Sequence of chain 25.A:
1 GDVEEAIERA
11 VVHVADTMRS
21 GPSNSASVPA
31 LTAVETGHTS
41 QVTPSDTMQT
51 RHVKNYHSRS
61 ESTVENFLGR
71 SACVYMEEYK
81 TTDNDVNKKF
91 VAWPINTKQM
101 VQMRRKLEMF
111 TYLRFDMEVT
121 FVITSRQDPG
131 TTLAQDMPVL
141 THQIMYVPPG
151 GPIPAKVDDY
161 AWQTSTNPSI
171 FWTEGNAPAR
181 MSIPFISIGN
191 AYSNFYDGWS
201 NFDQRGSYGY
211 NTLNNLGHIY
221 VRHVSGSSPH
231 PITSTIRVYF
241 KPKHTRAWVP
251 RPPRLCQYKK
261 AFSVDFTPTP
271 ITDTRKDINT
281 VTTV

Sequence of chain 21.C:
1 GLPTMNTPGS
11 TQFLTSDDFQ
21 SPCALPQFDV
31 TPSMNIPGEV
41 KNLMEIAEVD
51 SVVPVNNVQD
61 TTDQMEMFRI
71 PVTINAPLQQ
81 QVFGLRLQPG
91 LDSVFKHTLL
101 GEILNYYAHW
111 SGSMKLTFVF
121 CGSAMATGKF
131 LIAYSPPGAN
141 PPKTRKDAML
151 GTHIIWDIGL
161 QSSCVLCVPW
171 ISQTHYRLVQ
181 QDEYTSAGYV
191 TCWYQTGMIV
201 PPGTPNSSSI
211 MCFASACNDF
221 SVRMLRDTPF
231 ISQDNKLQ

Sequence of chain 25.C:
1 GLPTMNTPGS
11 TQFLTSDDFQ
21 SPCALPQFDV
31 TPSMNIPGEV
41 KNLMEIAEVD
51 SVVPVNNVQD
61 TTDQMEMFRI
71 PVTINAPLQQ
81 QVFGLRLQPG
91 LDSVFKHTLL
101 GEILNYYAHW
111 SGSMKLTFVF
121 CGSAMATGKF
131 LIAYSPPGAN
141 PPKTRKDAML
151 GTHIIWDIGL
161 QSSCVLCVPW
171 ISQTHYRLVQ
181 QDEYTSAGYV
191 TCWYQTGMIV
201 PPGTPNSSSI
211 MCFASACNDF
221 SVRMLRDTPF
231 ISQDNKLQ

This small molecule binds to this protein.
Small molecule (SMILES): Cc1cc(CCCCCCCOc2ccc(C3=NCCO3)cc2)on1

Binding-site contacts:
Ligand atom N2 contacts residue W711 of chain 25.F at 2.9 Å.
Ligand atom O1 contacts residue W711 of chain 25.F at 3.7 Å.
Ligand atom C31 contacts residue LEU216 of chain 25.A at 3.4 Å (hydrophobic).
Ligand atom N3A contacts residue TYR146 of chain 25.A at 4.0 Å.
Ligand atom O1 contacts residue THR97 of chain 25.A at 3.4 Å (h-bond).
Ligand atom C4 contacts residue TYR192 of chain 25.A at 3.5 Å (hydrophobic).
Ligand atom C1C contacts residue THR97 of chain 25.A at 3.9 Å.
Ligand atom C5A contacts residue ILE170 of chain 25.A at 3.8 Å (hydrophobic).
Ligand atom C4B contacts residue ILE183 of chain 25.A at 4.0 Å (hydrophobic).
Ligand atom C5B contacts residue ILE183 of chain 25.A at 3.7 Å (hydrophobic).
Ligand atom C3C contacts residue TYR192 of chain 25.A at 4.0 Å (hydrophobic).
Ligand atom C2A contacts residue MET181 of chain 25.A at 3.7 Å (hydrophobic).
Ligand atom C4C contacts residue MET117 of chain 25.A at 3.9 Å (hydrophobic).
Ligand atom C2C contacts residue LEU216 of chain 25.A at 3.7 Å (hydrophobic).
Ligand atom C31 contacts residue ASN214 of chain 25.A at 3.3 Å.
Ligand atom C1C contacts residue PHE115 of chain 25.A at 3.9 Å (hydrophobic).
Ligand atom N3A contacts residue MET181 of chain 25.A at 3.3 Å.
Ligand atom N3A contacts residue ALA24 of chain 25.C at 3.8 Å.
Ligand atom C4A contacts residue ALA24 of chain 25.C at 4.0 Å (hydrophobic).
Ligand atom C2B contacts residue ILE219 of chain 25.A at 3.8 Å (hydrophobic).
Ligand atom C2A contacts residue TYR146 of chain 25.A at 3.7 Å (hydrophobic).
Ligand atom C31 contacts residue W711 of chain 25.F at 3.0 Å.
Ligand atom C4B contacts residue TYR146 of chain 25.A at 3.7 Å (hydrophobic).
Ligand atom O1A contacts residue PHE121 of chain 25.A at 4.0 Å.
Ligand atom C4A contacts residue ILE170 of chain 25.A at 3.9 Å (hydrophobic).
Ligand atom C6B contacts residue TYR146 of chain 25.A at 3.8 Å (hydrophobic).
Ligand atom N2 contacts residue THR97 of chain 25.A at 3.7 Å.
Ligand atom C5A contacts residue ILE144 of chain 25.A at 3.7 Å (hydrophobic).
Ligand atom C6B contacts residue ILE183 of chain 25.A at 3.6 Å (hydrophobic).
Ligand atom C6C contacts residue ILE186 of chain 25.A at 3.9 Å (hydrophobic).
Ligand atom C5A contacts residue PRO168 of chain 25.A at 4.0 Å (hydrophobic).
Ligand atom C4A contacts residue MET181 of chain 25.A at 3.6 Å (hydrophobic).
Ligand atom C1B contacts residue ILE183 of chain 25.A at 4.0 Å (hydrophobic).
Ligand atom C2C contacts residue THR97 of chain 25.A at 3.9 Å.
Ligand atom C3C contacts residue LEU216 of chain 25.A at 3.7 Å (hydrophobic).
Ligand atom C3 contacts residue W711 of chain 25.F at 3.2 Å.
Ligand atom O1B contacts residue ILE95 of chain 25.A at 3.6 Å.
Ligand atom C4A contacts residue LEU14 of chain 21.C at 4.0 Å (hydrophobic).
Ligand atom C5B contacts residue TYR146 of chain 25.A at 3.4 Å (hydrophobic).
Ligand atom C3B contacts residue ILE219 of chain 25.A at 3.8 Å (hydrophobic).